Sequence of chain 2.A:
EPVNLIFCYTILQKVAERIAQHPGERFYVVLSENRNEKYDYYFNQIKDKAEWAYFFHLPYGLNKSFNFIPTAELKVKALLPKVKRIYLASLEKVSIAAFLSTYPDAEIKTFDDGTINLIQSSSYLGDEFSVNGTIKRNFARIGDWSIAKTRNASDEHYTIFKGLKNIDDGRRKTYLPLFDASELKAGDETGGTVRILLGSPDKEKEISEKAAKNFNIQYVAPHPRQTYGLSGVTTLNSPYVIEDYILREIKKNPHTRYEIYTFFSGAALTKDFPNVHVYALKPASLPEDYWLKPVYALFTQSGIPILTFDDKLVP

Sequence of chain 1.A:
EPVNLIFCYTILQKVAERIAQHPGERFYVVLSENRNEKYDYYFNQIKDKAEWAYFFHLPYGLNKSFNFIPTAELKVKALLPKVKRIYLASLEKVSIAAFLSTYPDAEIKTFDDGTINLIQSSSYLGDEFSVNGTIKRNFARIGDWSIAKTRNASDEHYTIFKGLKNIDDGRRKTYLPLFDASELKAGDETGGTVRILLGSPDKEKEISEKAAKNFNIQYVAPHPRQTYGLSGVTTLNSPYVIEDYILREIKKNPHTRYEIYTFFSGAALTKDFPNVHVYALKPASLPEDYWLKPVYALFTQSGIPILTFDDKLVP

A protein and the small-molecule ligand that binds it are described below.
Small molecule (SMILES): CC(C)(C)CC(C)(C)c1ccc(OCCOCCOCCOCCOCCOCCOCCOCCOCCO)cc1

Binding-site contacts:
Ligand atom C31 contacts residue VAL32 of chain 2.A at 3.6 Å (hydrophobic).
Ligand atom O1 contacts residue PHE104 of chain 1.A at 3.1 Å (h-bond).
Ligand atom C18 contacts residue SER100 of chain 2.A at 3.5 Å.
Ligand atom C20 contacts residue ILE101 of chain 2.A at 3.8 Å (hydrophobic).
Ligand atom C34 contacts residue LEU65 of chain 1.A at 3.6 Å (hydrophobic).
Ligand atom C33 contacts residue PHE104 of chain 1.A at 3.4 Å (hydrophobic).
Ligand atom O22 contacts residue EGC1 of chain 2.B at 3.2 Å.
Ligand atom O4 contacts residue SER100 of chain 2.A at 3.6 Å (h-bond).
Ligand atom C12 contacts residue SER68 of chain 1.A at 3.7 Å.
Ligand atom O1 contacts residue ILE101 of chain 1.A at 3.4 Å.
Ligand atom C6 contacts residue SER100 of chain 2.A at 3.5 Å.
Ligand atom C3 contacts residue SER100 of chain 2.A at 3.8 Å.
Ligand atom O4 contacts residue ALA103 of chain 1.A at 3.7 Å.
Ligand atom C34 contacts residue PHE104 of chain 1.A at 3.8 Å (hydrophobic).
Ligand atom O25 contacts residue PHE59 of chain 2.A at 3.2 Å.
Ligand atom O13 contacts residue SER100 of chain 2.A at 3.7 Å.
Ligand atom C15 contacts residue ASN66 of chain 1.A at 3.5 Å.
Ligand atom O28 contacts residue PHE59 of chain 2.A at 3.7 Å.
Ligand atom C9 contacts residue VAL99 of chain 2.A at 3.5 Å (hydrophobic).
Ligand atom C8 contacts residue ALA103 of chain 1.A at 3.8 Å (hydrophobic).
Ligand atom O10 contacts residue SER100 of chain 2.A at 3.5 Å.
Ligand atom O4 contacts residue PHE104 of chain 1.A at 3.5 Å (h-bond).
Ligand atom C37 contacts residue TRP55 of chain 2.A at 3.7 Å (hydrophobic).
Ligand atom C40 contacts residue LEU65 of chain 1.A at 3.5 Å (hydrophobic).
Ligand atom C38 contacts residue TRP55 of chain 2.A at 3.7 Å (hydrophobic).
Ligand atom C34 contacts residue PHE7 of chain 2.A at 3.6 Å (hydrophobic).
Ligand atom C8 contacts residue SER100 of chain 2.A at 3.8 Å.
Ligand atom O13 contacts residue SER68 of chain 1.A at 3.5 Å (h-bond).
Ligand atom C24 contacts residue EGC1 of chain 2.B at 3.2 Å.
Ligand atom C12 contacts residue LEU96 of chain 2.A at 3.4 Å (hydrophobic).
Ligand atom C23 contacts residue EGC1 of chain 2.B at 3.6 Å.
Ligand atom C14 contacts residue SER100 of chain 2.A at 3.6 Å.
Ligand atom O1 contacts residue ALA103 of chain 1.A at 3.8 Å.
Ligand atom O16 contacts residue SER100 of chain 2.A at 2.9 Å (h-bond).
Ligand atom O13 contacts residue ASN66 of chain 1.A at 3.4 Å (h-bond).
Ligand atom O19 contacts residue SER100 of chain 2.A at 3.5 Å (h-bond).
Ligand atom C23 contacts residue LEU65 of chain 1.A at 3.7 Å (hydrophobic).
Ligand atom C15 contacts residue TYR9 of chain 1.A at 3.7 Å (hydrophobic).
Ligand atom C29 contacts residue PHE7 of chain 2.A at 3.7 Å (hydrophobic).
Ligand atom C42 contacts residue TYR63 of chain 1.A at 3.1 Å (hydrophobic).